This small molecule binds to this protein.
Small molecule (SMILES): CC(C)Oc1cc(Nc2nc(N[C@@H](C)c3ccc(F)cn3)ncc2Cl)[nH]n1

Binding-site contacts:
Ligand atom C6 contacts residue MET125 of chain 3.A at 3.7 Å (hydrophobic).
Ligand atom N6 contacts residue MET125 of chain 3.A at 2.9 Å (h-bond).
Ligand atom CL1 contacts residue LEU49 of chain 3.A at 3.7 Å.
Ligand atom N5 contacts residue LEU49 of chain 3.A at 3.5 Å (h-bond).
Ligand atom C4 contacts residue ALA75 of chain 3.A at 3.6 Å (hydrophobic).
Ligand atom CL1 contacts residue MET125 of chain 3.A at 3.3 Å.
Ligand atom N1 contacts residue LEU49 of chain 3.A at 3.7 Å.
Ligand atom C17 contacts residue GLY128 of chain 3.A at 3.5 Å.
Ligand atom N7 contacts residue GLU123 of chain 3.A at 2.8 Å (salt-bridge).
Ligand atom C15 contacts residue ASP129 of chain 3.A at 3.6 Å.
Ligand atom O1 contacts residue PHE122 of chain 3.A at 3.9 Å.
Ligand atom N7 contacts residue LEU190 of chain 3.A at 3.8 Å.
Ligand atom F1 contacts residue LEU190 of chain 3.A at 3.7 Å.
Ligand atom N6 contacts residue GLU123 of chain 3.A at 3.5 Å (salt-bridge).
Ligand atom C3 contacts residue PHE122 of chain 3.A at 3.6 Å (hydrophobic).
Ligand atom F1 contacts residue CYS189 of chain 3.A at 3.5 Å.
Ligand atom C14 contacts residue LEU190 of chain 3.A at 3.6 Å (hydrophobic).
Ligand atom F1 contacts residue ARG187 of chain 3.A at 3.8 Å.
Ligand atom C13 contacts residue GLY200 of chain 3.A at 3.7 Å.
Ligand atom C15 contacts residue ARG187 of chain 3.A at 3.4 Å.
Ligand atom N7 contacts residue ALA75 of chain 3.A at 3.3 Å.
Ligand atom N6 contacts residue TYR124 of chain 3.A at 3.7 Å.
Ligand atom F1 contacts residue ASP201 of chain 3.A at 3.7 Å.
Ligand atom CL1 contacts residue ARG126 of chain 3.A at 3.6 Å.
Ligand atom C5 contacts residue LEU190 of chain 3.A at 3.5 Å (hydrophobic).
Ligand atom N1 contacts residue MET125 of chain 3.A at 3.1 Å (h-bond).
Ligand atom C1 contacts residue GLY200 of chain 3.A at 3.2 Å.
Ligand atom CL1 contacts residue GLY128 of chain 3.A at 3.5 Å.
Ligand atom C13 contacts residue LEU190 of chain 3.A at 3.8 Å (hydrophobic).
Ligand atom C10 contacts residue VAL57 of chain 3.A at 3.6 Å (hydrophobic).
Ligand atom C16 contacts residue LEU49 of chain 3.A at 3.6 Å (hydrophobic).
Ligand atom N4 contacts residue LEU190 of chain 3.A at 3.8 Å.
Ligand atom N7 contacts residue MET125 of chain 3.A at 3.6 Å (h-bond).
Ligand atom C16 contacts residue GLY128 of chain 3.A at 3.5 Å.
Ligand atom O1 contacts residue LEU190 of chain 3.A at 3.5 Å.
Ligand atom N6 contacts residue ALA75 of chain 3.A at 3.6 Å.
Ligand atom F1 contacts residue ASN188 of chain 3.A at 3.1 Å.
Ligand atom F1 contacts residue GLY200 of chain 3.A at 3.4 Å.
Ligand atom C15 contacts residue LEU190 of chain 3.A at 3.6 Å (hydrophobic).
Ligand atom C4 contacts residue LEU190 of chain 3.A at 3.3 Å (hydrophobic).

Sequence of chain 3.A:
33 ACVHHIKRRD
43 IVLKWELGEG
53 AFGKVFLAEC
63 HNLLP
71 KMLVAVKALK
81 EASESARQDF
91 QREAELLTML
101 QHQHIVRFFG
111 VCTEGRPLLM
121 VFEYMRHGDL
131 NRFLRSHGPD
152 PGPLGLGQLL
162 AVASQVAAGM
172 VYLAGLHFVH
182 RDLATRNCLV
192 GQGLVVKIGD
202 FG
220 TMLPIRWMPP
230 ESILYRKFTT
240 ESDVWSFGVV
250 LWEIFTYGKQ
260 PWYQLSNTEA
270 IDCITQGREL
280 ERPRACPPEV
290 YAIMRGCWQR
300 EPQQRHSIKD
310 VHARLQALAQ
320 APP